Binding-site contacts:
Ligand atom C1 contacts residue ASN12 of chain 27.D at 2.2 Å.
Ligand atom C2 contacts residue ASN12 of chain 27.D at 3.3 Å.
Ligand atom C5 contacts residue ASN12 of chain 27.D at 4.1 Å.
Ligand atom C7 contacts residue ASN12 of chain 27.D at 3.9 Å.
Ligand atom O7 contacts residue ASN12 of chain 27.D at 3.6 Å.
Ligand atom O5 contacts residue ASN12 of chain 27.D at 2.7 Å (h-bond).
Ligand atom N2 contacts residue ASN12 of chain 27.D at 3.8 Å.

Sequence of chain 27.D:
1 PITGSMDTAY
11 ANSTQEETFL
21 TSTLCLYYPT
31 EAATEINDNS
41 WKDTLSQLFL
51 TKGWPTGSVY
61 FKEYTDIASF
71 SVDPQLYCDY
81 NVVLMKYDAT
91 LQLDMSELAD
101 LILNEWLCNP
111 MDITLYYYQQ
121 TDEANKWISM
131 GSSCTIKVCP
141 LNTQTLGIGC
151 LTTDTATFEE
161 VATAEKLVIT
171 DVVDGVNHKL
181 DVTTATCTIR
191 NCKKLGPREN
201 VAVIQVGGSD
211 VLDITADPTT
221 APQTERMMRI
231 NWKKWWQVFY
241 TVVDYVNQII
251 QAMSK

This small molecule binds to this protein.
Small molecule (SMILES): CC(=O)N[C@H]1[C@H](O[C@H]2[C@H](O)[C@@H](NC(C)=O)CO[C@@H]2CO)O[C@H](CO)[C@@H](O)[C@@H]1O